Binding-site contacts:
Ligand atom C3 contacts residue ASN406 of chain 1.C at 3.8 Å.
Ligand atom O7 contacts residue ASN406 of chain 1.C at 3.2 Å (h-bond).
Ligand atom C8 contacts residue ASN406 of chain 1.C at 4.4 Å.
Ligand atom C5 contacts residue ASN406 of chain 1.C at 3.6 Å.
Ligand atom C4 contacts residue ASN406 of chain 1.C at 4.2 Å.
Ligand atom C1 contacts residue SER255 of chain 1.C at 4.0 Å.
Ligand atom O5 contacts residue ASN406 of chain 1.C at 2.3 Å (h-bond).
Ligand atom C6 contacts residue SER255 of chain 1.C at 4.4 Å.
Ligand atom C1 contacts residue ASN406 of chain 1.C at 1.4 Å.
Ligand atom C7 contacts residue ASN406 of chain 1.C at 3.3 Å.
Ligand atom C8 contacts residue ASN226 of chain 1.C at 4.4 Å.
Ligand atom C2 contacts residue ASN406 of chain 1.C at 2.5 Å.
Ligand atom C5 contacts residue SER255 of chain 1.C at 4.5 Å.
Ligand atom O5 contacts residue SER255 of chain 1.C at 3.4 Å (h-bond).
Ligand atom N2 contacts residue ASN406 of chain 1.C at 2.9 Å (h-bond).

A small-molecule ligand and the protein it binds are described below.
Small molecule (SMILES): CC(=O)N[C@@H]1[C@@H](O)[C@H](O)[C@@H](CO)O[C@H]1O

Sequence of chain 1.C:
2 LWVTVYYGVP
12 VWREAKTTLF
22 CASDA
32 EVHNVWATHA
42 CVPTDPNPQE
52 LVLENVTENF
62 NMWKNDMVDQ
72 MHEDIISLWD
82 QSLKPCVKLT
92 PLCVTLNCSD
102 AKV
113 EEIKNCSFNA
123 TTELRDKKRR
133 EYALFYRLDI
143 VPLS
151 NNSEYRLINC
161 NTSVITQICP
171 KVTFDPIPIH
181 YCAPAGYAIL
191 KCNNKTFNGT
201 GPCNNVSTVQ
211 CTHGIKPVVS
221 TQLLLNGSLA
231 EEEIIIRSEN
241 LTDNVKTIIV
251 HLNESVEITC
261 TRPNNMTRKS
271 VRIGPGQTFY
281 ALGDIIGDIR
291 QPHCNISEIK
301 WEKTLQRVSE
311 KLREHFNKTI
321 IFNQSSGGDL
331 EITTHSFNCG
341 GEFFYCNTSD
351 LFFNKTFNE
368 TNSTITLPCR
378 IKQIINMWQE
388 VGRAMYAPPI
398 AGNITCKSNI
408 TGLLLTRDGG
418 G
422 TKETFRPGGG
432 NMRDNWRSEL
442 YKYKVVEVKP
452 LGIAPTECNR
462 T